Binding-site contacts:
Ligand atom C4 contacts residue VAL51 of chain 1.D at 4.2 Å (hydrophobic).
Ligand atom CL1 contacts residue GLY50 of chain 1.D at 4.4 Å.
Ligand atom O2 contacts residue SER204 of chain 1.D at 2.8 Å (h-bond).
Ligand atom C5 contacts residue LEU288 of chain 1.D at 4.5 Å (hydrophobic).
Ligand atom C6 contacts residue ASN203 of chain 1.D at 3.6 Å.
Ligand atom C4 contacts residue LEU288 of chain 1.D at 3.8 Å (hydrophobic).
Ligand atom O2 contacts residue LEU288 of chain 1.D at 3.9 Å.
Ligand atom O3 contacts residue TRP48 of chain 1.D at 2.8 Å.
Ligand atom CL1 contacts residue ASN203 of chain 1.D at 3.8 Å.
Ligand atom CL1 contacts residue LEU285 of chain 1.D at 4.0 Å.
Ligand atom C5 contacts residue TYR134 of chain 1.D at 3.8 Å (hydrophobic).
Ligand atom C5 contacts residue GLY50 of chain 1.D at 4.0 Å.
Ligand atom C5 contacts residue LEU285 of chain 1.D at 3.9 Å (hydrophobic).
Ligand atom CL1 contacts residue PHE281 of chain 1.D at 4.2 Å.
Ligand atom CL1 contacts residue MET284 of chain 1.D at 3.7 Å.
Ligand atom C4 contacts residue TRP48 of chain 1.D at 4.2 Å (hydrophobic).
Ligand atom CL1 contacts residue VAL51 of chain 1.D at 3.6 Å.
Ligand atom C6 contacts residue TRP48 of chain 1.D at 3.5 Å (hydrophobic).
Ligand atom C6 contacts residue GLY50 of chain 1.D at 4.3 Å.
Ligand atom C4 contacts residue ASN131 of chain 1.D at 4.4 Å.
Ligand atom C5 contacts residue ASN131 of chain 1.D at 3.6 Å.
Ligand atom C6 contacts residue SER204 of chain 1.D at 3.8 Å.
Ligand atom C6 contacts residue LEU288 of chain 1.D at 4.2 Å (hydrophobic).
Ligand atom C4 contacts residue LEU285 of chain 1.D at 3.9 Å (hydrophobic).
Ligand atom C4 contacts residue ILE52 of chain 1.D at 4.5 Å (hydrophobic).
Ligand atom O3 contacts residue SER204 of chain 1.D at 2.9 Å (h-bond).
Ligand atom O3 contacts residue VAL51 of chain 1.D at 3.1 Å (h-bond).
Ligand atom O2 contacts residue ASN205 of chain 1.D at 4.3 Å.
Ligand atom C4 contacts residue ASN203 of chain 1.D at 3.7 Å.
Ligand atom C6 contacts residue VAL51 of chain 1.D at 3.8 Å (hydrophobic).
Ligand atom O2 contacts residue VAL51 of chain 1.D at 4.1 Å.
Ligand atom O3 contacts residue GLY50 of chain 1.D at 3.3 Å.
Ligand atom O2 contacts residue ASN203 of chain 1.D at 2.9 Å (h-bond).
Ligand atom CL1 contacts residue ILE52 of chain 1.D at 3.3 Å.
Ligand atom O2 contacts residue TRP48 of chain 1.D at 4.2 Å.
Ligand atom C5 contacts residue TRP48 of chain 1.D at 3.4 Å (hydrophobic).
Ligand atom C5 contacts residue ILE52 of chain 1.D at 4.2 Å (hydrophobic).

Sequence of chain 1.D:
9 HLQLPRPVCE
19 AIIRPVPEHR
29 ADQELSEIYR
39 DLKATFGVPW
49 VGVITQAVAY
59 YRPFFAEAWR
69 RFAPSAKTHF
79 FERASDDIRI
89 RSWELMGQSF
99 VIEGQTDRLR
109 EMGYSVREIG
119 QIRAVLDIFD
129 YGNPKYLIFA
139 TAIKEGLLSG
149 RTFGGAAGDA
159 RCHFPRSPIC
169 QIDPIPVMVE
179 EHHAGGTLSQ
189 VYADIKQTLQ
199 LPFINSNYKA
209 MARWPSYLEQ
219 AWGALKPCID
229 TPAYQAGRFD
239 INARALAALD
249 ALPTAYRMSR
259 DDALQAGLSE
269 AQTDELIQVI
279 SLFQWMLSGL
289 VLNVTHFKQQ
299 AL

A small-molecule ligand and the protein it binds are described below.
Small molecule (SMILES): C[C@@H](Cl)C(=O)O